Binding-site contacts:
Ligand atom O1 contacts residue ALA67 of chain 1.A at 3.3 Å (h-bond).
Ligand atom C8 contacts residue SER62 of chain 1.A at 3.6 Å.
Ligand atom N1 contacts residue ALA67 of chain 1.A at 2.8 Å (h-bond).
Ligand atom C6 contacts residue TYR90 of chain 1.A at 4.0 Å (hydrophobic).
Ligand atom C1 contacts residue SER64 of chain 1.A at 3.7 Å.
Ligand atom C13 contacts residue ALA67 of chain 1.A at 4.1 Å (hydrophobic).
Ligand atom C5 contacts residue TYR90 of chain 1.A at 3.9 Å (hydrophobic).
Ligand atom C8 contacts residue PRO61 of chain 1.A at 3.8 Å (hydrophobic).
Ligand atom C9 contacts residue SER64 of chain 1.A at 4.1 Å.
Ligand atom C7 contacts residue SER62 of chain 1.A at 3.7 Å.
Ligand atom C3 contacts residue ALA67 of chain 1.A at 3.9 Å (hydrophobic).
Ligand atom C contacts residue SER62 of chain 1.A at 3.3 Å.
Ligand atom C4 contacts residue LYS68 of chain 1.A at 4.0 Å.
Ligand atom C contacts residue SER64 of chain 1.A at 3.5 Å.
Ligand atom C7 contacts residue PRO61 of chain 1.A at 4.0 Å (hydrophobic).
Ligand atom C4 contacts residue LEU69 of chain 1.A at 4.1 Å (hydrophobic).
Ligand atom N contacts residue SER62 of chain 1.A at 3.8 Å.
Ligand atom C9 contacts residue THR65 of chain 1.A at 3.2 Å.
Ligand atom C2 contacts residue ALA67 of chain 1.A at 3.2 Å (hydrophobic).
Ligand atom C10 contacts residue ALA67 of chain 1.A at 4.1 Å (hydrophobic).
Ligand atom N contacts residue PRO61 of chain 1.A at 4.1 Å.
Ligand atom N contacts residue SER64 of chain 1.A at 2.7 Å (h-bond).
Ligand atom C7 contacts residue TYR90 of chain 1.A at 4.4 Å (hydrophobic).
Ligand atom O1 contacts residue LYS68 of chain 1.A at 3.7 Å.
Ligand atom C12 contacts residue ALA67 of chain 1.A at 4.1 Å (hydrophobic).
Ligand atom C2 contacts residue PRO61 of chain 1.A at 4.5 Å (hydrophobic).
Ligand atom N contacts residue THR65 of chain 1.A at 3.9 Å.
Ligand atom C5 contacts residue LEU69 of chain 1.A at 3.8 Å (hydrophobic).
Ligand atom C contacts residue THR65 of chain 1.A at 4.0 Å.
Ligand atom C10 contacts residue THR65 of chain 1.A at 3.7 Å.
Ligand atom C4 contacts residue ALA67 of chain 1.A at 3.3 Å (hydrophobic).
Ligand atom C9 contacts residue ALA67 of chain 1.A at 3.1 Å (hydrophobic).
Ligand atom C1 contacts residue SER62 of chain 1.A at 4.5 Å.
Ligand atom C2 contacts residue SER64 of chain 1.A at 3.8 Å.

A small-molecule ligand and the protein it binds are described below.
Small molecule (SMILES): CNC(=O)[C@@H](C1CCCCC1)N1CCC[C@H]1C(=O)O

Sequence of chain 1.A:
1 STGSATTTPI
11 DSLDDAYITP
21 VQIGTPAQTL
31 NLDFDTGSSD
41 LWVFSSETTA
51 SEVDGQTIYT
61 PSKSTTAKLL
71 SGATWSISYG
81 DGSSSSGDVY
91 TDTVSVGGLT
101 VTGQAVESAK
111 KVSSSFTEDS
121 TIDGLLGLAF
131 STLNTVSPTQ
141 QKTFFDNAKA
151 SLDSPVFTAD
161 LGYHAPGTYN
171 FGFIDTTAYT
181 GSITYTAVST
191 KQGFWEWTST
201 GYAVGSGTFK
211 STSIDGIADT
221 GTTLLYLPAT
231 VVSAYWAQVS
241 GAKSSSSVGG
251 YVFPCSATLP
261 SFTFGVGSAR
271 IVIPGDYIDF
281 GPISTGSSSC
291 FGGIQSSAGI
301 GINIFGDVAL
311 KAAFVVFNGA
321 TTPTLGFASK